Binding-site contacts:
Ligand atom C8 contacts residue LEU61 of chain 1.A at 4.5 Å (hydrophobic).
Ligand atom C1 contacts residue ASP37 of chain 1.A at 4.3 Å.
Ligand atom C8 contacts residue LEU41 of chain 1.A at 4.4 Å (hydrophobic).
Ligand atom O4 contacts residue PRO63 of chain 1.A at 4.5 Å.
Ligand atom N5 contacts residue LEU61 of chain 1.A at 4.3 Å.
Ligand atom N9 contacts residue ASP37 of chain 1.A at 3.9 Å.
Ligand atom O8 contacts residue LEU61 of chain 1.A at 3.7 Å.
Ligand atom O2P contacts residue GLY34 of chain 1.A at 3.7 Å.
Ligand atom O8 contacts residue LEU41 of chain 1.A at 4.3 Å.
Ligand atom CE2 contacts residue SER62 of chain 1.A at 4.3 Å.
Ligand atom S12 contacts residue SER38 of chain 1.A at 3.8 Å.
Ligand atom P contacts residue SER38 of chain 1.A at 1.6 Å.
Ligand atom C6 contacts residue LEU41 of chain 1.A at 4.1 Å (hydrophobic).
Ligand atom O3P contacts residue SER38 of chain 1.A at 2.5 Å (h-bond).
Ligand atom CE2 contacts residue PRO63 of chain 1.A at 3.9 Å (hydrophobic).
Ligand atom N9 contacts residue LEU41 of chain 1.A at 4.2 Å.
Ligand atom P contacts residue GLY34 of chain 1.A at 4.3 Å.
Ligand atom N5 contacts residue PRO63 of chain 1.A at 4.4 Å.
Ligand atom C4 contacts residue PRO63 of chain 1.A at 4.5 Å (hydrophobic).
Ligand atom C10 contacts residue LEU42 of chain 1.A at 4.0 Å (hydrophobic).
Ligand atom N9 contacts residue SER38 of chain 1.A at 4.0 Å.
Ligand atom P contacts residue ASP37 of chain 1.A at 4.4 Å.
Ligand atom C1 contacts residue SER38 of chain 1.A at 3.7 Å.
Ligand atom C6 contacts residue LEU61 of chain 1.A at 4.1 Å (hydrophobic).
Ligand atom CE1 contacts residue PRO63 of chain 1.A at 3.8 Å (hydrophobic).
Ligand atom O2P contacts residue SER38 of chain 1.A at 2.5 Å (h-bond).
Ligand atom CE2 contacts residue ASP37 of chain 1.A at 3.7 Å.
Ligand atom N5 contacts residue SER62 of chain 1.A at 4.1 Å.
Ligand atom C10 contacts residue LEU41 of chain 1.A at 4.2 Å (hydrophobic).
Ligand atom C11 contacts residue SER38 of chain 1.A at 3.8 Å.
Ligand atom O3P contacts residue ASP37 of chain 1.A at 3.7 Å.
Ligand atom O1P contacts residue SER38 of chain 1.A at 2.5 Å (h-bond).
Ligand atom C6 contacts residue ASP37 of chain 1.A at 3.9 Å.
Ligand atom C11 contacts residue LEU42 of chain 1.A at 4.3 Å (hydrophobic).
Ligand atom C10 contacts residue SER38 of chain 1.A at 3.5 Å.

A small-molecule ligand and the protein it binds are described below.
Small molecule (SMILES): CC(C)(COP(=O)(O)O)[C@H](O)C(=O)NCCC(=O)NCCS

Sequence of chain 1.A:
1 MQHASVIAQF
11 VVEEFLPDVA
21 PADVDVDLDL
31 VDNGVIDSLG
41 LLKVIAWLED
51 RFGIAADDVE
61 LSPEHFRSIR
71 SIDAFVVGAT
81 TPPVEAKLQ